Binding-site contacts:
Ligand atom P contacts residue SER51 of chain 46.C at 3.2 Å.
Ligand atom O5' contacts residue LYS89 of chain 46.C at 3.2 Å (salt-bridge).
Ligand atom C8 contacts residue LYS61 of chain 41.C at 3.6 Å.
Ligand atom OP2 contacts residue LYS43 of chain 41.C at 2.7 Å (salt-bridge).
Ligand atom N7 contacts residue LYS61 of chain 41.C at 3.4 Å.
Ligand atom OP1 contacts residue ASN55 of chain 46.C at 3.2 Å.
Ligand atom OP2 contacts residue LYS57 of chain 46.C at 3.5 Å (salt-bridge).
Ligand atom OP2 contacts residue THR91 of chain 46.C at 3.7 Å.
Ligand atom C4' contacts residue ARG49 of chain 46.C at 3.6 Å.
Ligand atom OP1 contacts residue LYS57 of chain 46.C at 2.9 Å.
Ligand atom N1 contacts residue SER47 of chain 41.C at 2.7 Å (h-bond).
Ligand atom O4' contacts residue LYS61 of chain 41.C at 3.7 Å.
Ligand atom O3' contacts residue ARG49 of chain 46.C at 3.6 Å (salt-bridge).
Ligand atom O3' contacts residue SER51 of chain 46.C at 3.3 Å (h-bond).
Ligand atom OP1 contacts residue ARG49 of chain 46.C at 2.6 Å (salt-bridge).
Ligand atom C2 contacts residue SER47 of chain 41.C at 3.2 Å.
Ligand atom C5 contacts residue THR45 of chain 41.C at 3.4 Å.
Ligand atom N9 contacts residue LYS61 of chain 41.C at 3.8 Å.
Ligand atom OP2 contacts residue TYR85 of chain 41.C at 2.6 Å (h-bond).
Ligand atom P contacts residue ARG49 of chain 46.C at 3.7 Å.
Ligand atom OP1 contacts residue ASN55 of chain 46.C at 3.0 Å (h-bond).
Ligand atom OP1 contacts residue SER52 of chain 46.C at 3.1 Å.
Ligand atom C6 contacts residue THR45 of chain 41.C at 3.4 Å.
Ligand atom C5' contacts residue ARG49 of chain 46.C at 2.6 Å.
Ligand atom OP2 contacts residue LYS57 of chain 46.C at 3.0 Å (salt-bridge).
Ligand atom O5' contacts residue LYS57 of chain 46.C at 2.8 Å (salt-bridge).
Ligand atom O5' contacts residue ARG49 of chain 46.C at 3.6 Å (salt-bridge).
Ligand atom OP2 contacts residue SER51 of chain 46.C at 3.3 Å (h-bond).
Ligand atom C6 contacts residue THR59 of chain 41.C at 3.5 Å.
Ligand atom OP1 contacts residue SER51 of chain 46.C at 2.7 Å (h-bond).
Ligand atom N7 contacts residue THR45 of chain 41.C at 2.7 Å (h-bond).
Ligand atom N6 contacts residue THR59 of chain 41.C at 2.7 Å (h-bond).
Ligand atom OP1 contacts residue LYS89 of chain 46.C at 3.5 Å (salt-bridge).
Ligand atom N6 contacts residue THR45 of chain 41.C at 2.8 Å (h-bond).
Ligand atom C5' contacts residue LYS57 of chain 46.C at 3.8 Å.
Ligand atom P contacts residue LYS57 of chain 46.C at 3.1 Å.
Ligand atom N1 contacts residue THR59 of chain 41.C at 3.4 Å.
Ligand atom N7 contacts residue TYR85 of chain 41.C at 3.8 Å.
Ligand atom N6 contacts residue CYS46 of chain 41.C at 3.6 Å (h-bond).
Ligand atom OP2 contacts residue LYS89 of chain 46.C at 3.5 Å (salt-bridge).

Sequence of chain 41.C:
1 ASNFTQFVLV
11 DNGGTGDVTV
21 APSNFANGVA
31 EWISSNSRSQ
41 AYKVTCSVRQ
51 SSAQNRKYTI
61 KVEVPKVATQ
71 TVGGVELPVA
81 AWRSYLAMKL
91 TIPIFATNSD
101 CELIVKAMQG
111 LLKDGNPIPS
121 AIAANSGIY

Sequence of chain 46.C:
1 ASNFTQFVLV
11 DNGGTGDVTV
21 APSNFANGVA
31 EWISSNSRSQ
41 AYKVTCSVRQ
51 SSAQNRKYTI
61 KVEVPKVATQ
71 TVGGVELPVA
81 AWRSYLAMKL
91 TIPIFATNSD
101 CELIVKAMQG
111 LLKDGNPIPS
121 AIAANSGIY

The small molecule below binds the protein below.
Small molecule (SMILES): Nc1ccn([C@@H]2O[C@H](CO[P](=O)(O)O[C@H]3[C@@H](O)[C@H](n4cnc5c(N)ncnc54)O[C@@H]3CO[P](=O)(O)O[C@H]3[C@@H](O)[C@H](n4cnc5c(=O)nc(N)[nH]c54)O[C@@H]3CO[P](=O)(O)O[C@H]3[C@@H](O)[C@H](n4cnc5c(N)ncnc54)O[C@@H]3CO[P](=O)(O)O[C@H]3[C@@H](O)[C@H](n4cnc5c(N)ncnc54)O[C@@H]3CO[P](=O)(O)O[C@H]3[C@@H](O)[C@H](n4ccc(=O)[nH]c4=O)O[C@@H]3CO[P](=O)(O)O[C@H]3[C@@H](O)[C@H](n4ccc(N)nc4=O)O[C@@H]3CO[P](=O)(O)O[C@H]3[C@@H](O)[C@H](n4ccc(=O)[nH]c4=O)O[C@@H]3CO[P](=O)(O)O[C@H]3[C@@H](O)[C@H](n4cnc5c(=O)nc(N)[nH]c54)O[C@@H]3CO)[C@@H](O)[C@H]2O)c(=O)n1